Sequence of chain 1.A:
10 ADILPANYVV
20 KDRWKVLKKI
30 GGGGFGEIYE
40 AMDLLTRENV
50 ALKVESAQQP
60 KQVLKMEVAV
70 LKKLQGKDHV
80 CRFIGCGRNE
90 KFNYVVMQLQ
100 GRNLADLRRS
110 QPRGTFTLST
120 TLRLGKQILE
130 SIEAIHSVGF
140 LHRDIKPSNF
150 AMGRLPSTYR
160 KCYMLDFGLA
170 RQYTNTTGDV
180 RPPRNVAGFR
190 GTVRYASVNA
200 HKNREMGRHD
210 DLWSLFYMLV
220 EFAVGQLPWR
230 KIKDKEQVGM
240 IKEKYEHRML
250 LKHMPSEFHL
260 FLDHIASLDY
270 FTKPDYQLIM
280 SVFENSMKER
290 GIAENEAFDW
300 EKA

This protein binds this small molecule.
Small molecule (SMILES): CCC(O)(C#Cc1ccc2[nH]c3c(c2c1)-c1nc(N)ncc1CCC3)CC

Binding-site contacts:
Ligand atom C3 contacts residue GLU66 of chain 1.A at 3.8 Å.
Ligand atom C3 contacts residue ASP165 of chain 1.A at 3.5 Å.
Ligand atom C12 contacts residue MET96 of chain 1.A at 3.8 Å (hydrophobic).
Ligand atom C6 contacts residue LYS52 of chain 1.A at 3.5 Å.
Ligand atom C9 contacts residue EDO1 of chain 1.E at 3.8 Å.
Ligand atom C18 contacts residue ILE29 of chain 1.A at 3.8 Å (hydrophobic).
Ligand atom C7 contacts residue ILE37 of chain 1.A at 3.4 Å (hydrophobic).
Ligand atom N3 contacts residue GLN99 of chain 1.A at 2.8 Å (h-bond).
Ligand atom C4 contacts residue ASP165 of chain 1.A at 3.3 Å.
Ligand atom C15 contacts residue GLN99 of chain 1.A at 3.5 Å.
Ligand atom C21 contacts residue GLU66 of chain 1.A at 3.7 Å.
Ligand atom C1 contacts residue PHE166 of chain 1.A at 3.7 Å (hydrophobic).
Ligand atom N2 contacts residue CYS80 of chain 1.A at 3.9 Å.
Ligand atom C6 contacts residue ASP165 of chain 1.A at 3.5 Å.
Ligand atom N2 contacts residue GLN97 of chain 1.A at 2.9 Å (h-bond).
Ligand atom C5 contacts residue LYS52 of chain 1.A at 3.8 Å.
Ligand atom O contacts residue PHE166 of chain 1.A at 2.9 Å (h-bond).
Ligand atom N2 contacts residue MET96 of chain 1.A at 3.7 Å.
Ligand atom C19 contacts residue ILE29 of chain 1.A at 3.5 Å (hydrophobic).
Ligand atom C contacts residue ASP165 of chain 1.A at 3.3 Å.
Ligand atom O contacts residue ASP165 of chain 1.A at 3.9 Å.
Ligand atom N3 contacts residue LEU98 of chain 1.A at 3.8 Å.
Ligand atom C14 contacts residue ALA50 of chain 1.A at 3.8 Å (hydrophobic).
Ligand atom C20 contacts residue LYS52 of chain 1.A at 3.8 Å.
Ligand atom C8 contacts residue ILE37 of chain 1.A at 3.6 Å (hydrophobic).
Ligand atom N contacts residue ILE37 of chain 1.A at 3.7 Å.
Ligand atom C2 contacts residue GLU66 of chain 1.A at 3.5 Å.
Ligand atom C contacts residue PHE166 of chain 1.A at 3.8 Å (hydrophobic).
Ligand atom C3 contacts residue LYS52 of chain 1.A at 3.9 Å.
Ligand atom N contacts residue EDO1 of chain 1.E at 3.6 Å.
Ligand atom C4 contacts residue MET96 of chain 1.A at 3.9 Å (hydrophobic).
Ligand atom C20 contacts residue GLU66 of chain 1.A at 3.5 Å.
Ligand atom C contacts residue LEU164 of chain 1.A at 3.7 Å (hydrophobic).
Ligand atom N2 contacts residue ALA50 of chain 1.A at 3.6 Å.
Ligand atom C4 contacts residue LYS52 of chain 1.A at 3.6 Å.
Ligand atom C14 contacts residue GLN99 of chain 1.A at 3.9 Å.
Ligand atom C5 contacts residue ASP165 of chain 1.A at 3.6 Å.
Ligand atom C13 contacts residue LEU164 of chain 1.A at 3.8 Å (hydrophobic).
Ligand atom O contacts residue GLU66 of chain 1.A at 2.7 Å (salt-bridge).
Ligand atom C8 contacts residue EDO1 of chain 1.E at 3.8 Å.